Sequence of chain 9.A:
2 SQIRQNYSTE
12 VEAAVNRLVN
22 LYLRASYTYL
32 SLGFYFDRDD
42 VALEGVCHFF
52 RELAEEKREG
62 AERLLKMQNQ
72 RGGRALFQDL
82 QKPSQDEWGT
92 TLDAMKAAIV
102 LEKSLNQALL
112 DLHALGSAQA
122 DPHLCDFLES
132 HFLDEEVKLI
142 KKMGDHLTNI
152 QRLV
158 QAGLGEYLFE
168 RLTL

The small molecule below binds the protein below.
Small molecule (SMILES): CCC[C@@H](C)C1(CC)C(=O)NC(=S)NC1=O

Sequence of chain 16.A:
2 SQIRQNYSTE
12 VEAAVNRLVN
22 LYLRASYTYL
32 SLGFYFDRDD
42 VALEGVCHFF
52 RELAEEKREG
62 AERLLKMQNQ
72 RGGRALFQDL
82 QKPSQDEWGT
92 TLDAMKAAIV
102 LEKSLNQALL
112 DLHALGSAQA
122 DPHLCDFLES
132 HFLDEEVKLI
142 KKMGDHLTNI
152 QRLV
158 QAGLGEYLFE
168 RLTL

Binding-site contacts:
Ligand atom C18 contacts residue ALA55 of chain 16.A at 3.7 Å (hydrophobic).
Ligand atom O8 contacts residue SER27 of chain 16.A at 3.2 Å (h-bond).
Ligand atom C1 contacts residue EDP1 of chain 9.B at 0.8 Å.
Ligand atom O8 contacts residue LEU24 of chain 16.A at 3.6 Å.
Ligand atom O7 contacts residue EDP1 of chain 9.B at 0.7 Å (h-bond).
Ligand atom C17 contacts residue SER27 of chain 16.A at 3.1 Å.
Ligand atom S9 contacts residue EDP1 of chain 9.B at 0.5 Å.
Ligand atom N3 contacts residue EDP1 of chain 9.B at 0.8 Å.
Ligand atom O7 contacts residue LEU24 of chain 9.A at 3.2 Å.
Ligand atom C17 contacts residue EDP1 of chain 9.B at 0.5 Å.
Ligand atom C13 contacts residue LEU81 of chain 9.A at 3.9 Å (hydrophobic).
Ligand atom C4 contacts residue EDP1 of chain 9.B at 0.8 Å.
Ligand atom O7 contacts residue SER27 of chain 9.A at 3.6 Å (h-bond).
Ligand atom O8 contacts residue EDP1 of chain 9.B at 0.7 Å (h-bond).
Ligand atom C16 contacts residue EDP1 of chain 9.B at 0.8 Å.
Ligand atom C6 contacts residue EDP1 of chain 9.B at 0.9 Å.
Ligand atom N5 contacts residue SER27 of chain 9.A at 2.8 Å (h-bond).
Ligand atom C12 contacts residue LEU81 of chain 9.A at 3.9 Å (hydrophobic).
Ligand atom N3 contacts residue ARG59 of chain 16.A at 3.5 Å.
Ligand atom C15 contacts residue ARG59 of chain 9.A at 2.8 Å.
Ligand atom C18 contacts residue ARG59 of chain 9.A at 3.9 Å.
Ligand atom C18 contacts residue EDP1 of chain 9.B at 1.7 Å.
Ligand atom C6 contacts residue SER27 of chain 9.A at 3.6 Å.
Ligand atom S9 contacts residue SER27 of chain 9.A at 3.6 Å.
Ligand atom C14 contacts residue EDP1 of chain 9.B at 0.8 Å.
Ligand atom S9 contacts residue LEU31 of chain 9.A at 4.1 Å.
Ligand atom C16 contacts residue SER27 of chain 16.A at 2.8 Å.
Ligand atom C2 contacts residue EDP1 of chain 9.B at 0.9 Å.
Ligand atom C4 contacts residue ARG59 of chain 16.A at 4.0 Å.
Ligand atom C18 contacts residue SER27 of chain 16.A at 3.3 Å.
Ligand atom C13 contacts residue TYR28 of chain 16.A at 3.7 Å (hydrophobic).
Ligand atom N3 contacts residue LEU24 of chain 16.A at 4.0 Å.
Ligand atom C4 contacts residue SER27 of chain 9.A at 3.6 Å.
Ligand atom C12 contacts residue EDP1 of chain 9.B at 1.2 Å.
Ligand atom C15 contacts residue EDP1 of chain 9.B at 0.8 Å.
Ligand atom N5 contacts residue EDP1 of chain 9.B at 0.9 Å.
Ligand atom C12 contacts residue LEU81 of chain 16.A at 4.0 Å (hydrophobic).
Ligand atom O8 contacts residue ARG59 of chain 16.A at 3.9 Å.
Ligand atom C13 contacts residue EDP1 of chain 9.B at 2.7 Å.
Ligand atom C15 contacts residue LEU24 of chain 9.A at 4.1 Å (hydrophobic).